Sequence of chain 1.A:
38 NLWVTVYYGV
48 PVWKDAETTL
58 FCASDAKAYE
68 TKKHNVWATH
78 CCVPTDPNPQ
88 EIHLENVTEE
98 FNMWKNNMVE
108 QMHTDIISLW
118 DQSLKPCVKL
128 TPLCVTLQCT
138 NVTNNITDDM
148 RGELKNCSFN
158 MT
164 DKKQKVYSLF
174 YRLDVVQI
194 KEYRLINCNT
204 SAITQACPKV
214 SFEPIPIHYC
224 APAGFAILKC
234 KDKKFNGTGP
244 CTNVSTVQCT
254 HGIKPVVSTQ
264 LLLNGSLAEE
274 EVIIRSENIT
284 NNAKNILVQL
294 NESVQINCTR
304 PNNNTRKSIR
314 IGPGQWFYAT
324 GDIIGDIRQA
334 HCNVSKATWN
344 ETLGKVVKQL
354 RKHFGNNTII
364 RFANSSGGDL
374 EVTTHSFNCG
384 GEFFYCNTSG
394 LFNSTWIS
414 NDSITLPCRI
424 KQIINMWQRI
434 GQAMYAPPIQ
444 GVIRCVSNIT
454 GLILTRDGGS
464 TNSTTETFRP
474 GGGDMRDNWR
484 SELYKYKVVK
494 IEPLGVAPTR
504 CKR

Binding-site contacts:
Ligand atom C7 contacts residue HIS334 of chain 1.A at 3.9 Å.
Ligand atom O6 contacts residue THR418 of chain 1.A at 4.3 Å.
Ligand atom C8 contacts residue CYS301 of chain 1.A at 4.3 Å (hydrophobic).
Ligand atom O5 contacts residue ASN336 of chain 1.A at 2.4 Å (h-bond).
Ligand atom O6 contacts residue SER416 of chain 1.A at 4.4 Å.
Ligand atom C7 contacts residue ASN336 of chain 1.A at 3.4 Å.
Ligand atom C8 contacts residue THR302 of chain 1.A at 3.7 Å.
Ligand atom C8 contacts residue ASN336 of chain 1.A at 4.5 Å.
Ligand atom C8 contacts residue ASN300 of chain 1.A at 3.2 Å.
Ligand atom C3 contacts residue HIS334 of chain 1.A at 3.8 Å.
Ligand atom C8 contacts residue HIS334 of chain 1.A at 3.9 Å.
Ligand atom C1 contacts residue ASN336 of chain 1.A at 1.5 Å.
Ligand atom C2 contacts residue HIS334 of chain 1.A at 3.9 Å.
Ligand atom O3 contacts residue HIS334 of chain 1.A at 4.3 Å.
Ligand atom N2 contacts residue ASN336 of chain 1.A at 2.9 Å (h-bond).
Ligand atom C2 contacts residue ASN336 of chain 1.A at 2.5 Å.
Ligand atom C1 contacts residue THR418 of chain 1.A at 4.0 Å.
Ligand atom O5 contacts residue THR418 of chain 1.A at 4.0 Å.
Ligand atom C4 contacts residue ASN336 of chain 1.A at 4.3 Å.
Ligand atom O7 contacts residue ASN300 of chain 1.A at 4.3 Å.
Ligand atom C5 contacts residue ASN336 of chain 1.A at 3.8 Å.
Ligand atom O5 contacts residue SER416 of chain 1.A at 4.2 Å.
Ligand atom N2 contacts residue HIS334 of chain 1.A at 3.0 Å (h-bond).
Ligand atom C1 contacts residue HIS334 of chain 1.A at 4.2 Å.
Ligand atom C7 contacts residue ASN300 of chain 1.A at 4.2 Å.
Ligand atom C3 contacts residue ASN336 of chain 1.A at 3.9 Å.
Ligand atom O7 contacts residue ASN336 of chain 1.A at 3.7 Å.

A protein and the small-molecule ligand that binds it are described below.
Small molecule (SMILES): CC(=O)N[C@H]1[C@H](O[C@H]2[C@H](O)[C@@H](NC(C)=O)CO[C@@H]2CO)O[C@H](CO)[C@@H](O)[C@@H]1O